Sequence of chain 3.C:
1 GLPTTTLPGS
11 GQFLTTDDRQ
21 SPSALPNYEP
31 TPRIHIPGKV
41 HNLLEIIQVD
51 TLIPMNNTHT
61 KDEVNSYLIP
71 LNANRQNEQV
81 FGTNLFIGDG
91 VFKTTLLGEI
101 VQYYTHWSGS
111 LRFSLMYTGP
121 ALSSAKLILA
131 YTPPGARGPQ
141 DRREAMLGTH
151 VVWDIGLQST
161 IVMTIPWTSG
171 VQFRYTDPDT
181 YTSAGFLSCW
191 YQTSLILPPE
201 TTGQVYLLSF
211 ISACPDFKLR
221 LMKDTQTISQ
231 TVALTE

Binding-site contacts:
Ligand atom O1 contacts residue TYR152 of chain 3.A at 4.0 Å.
Ligand atom C5 contacts residue PHE186 of chain 3.A at 3.7 Å (hydrophobic).
Ligand atom C31 contacts residue PRO174 of chain 3.A at 3.4 Å (hydrophobic).
Ligand atom O1 contacts residue ALA24 of chain 3.C at 3.6 Å.
Ligand atom C5C contacts residue ILE104 of chain 3.A at 4.0 Å (hydrophobic).
Ligand atom C4A contacts residue ASN198 of chain 3.A at 4.0 Å.
Ligand atom C5C contacts residue TYR128 of chain 3.A at 3.6 Å (hydrophobic).
Ligand atom C7C contacts residue TYR128 of chain 3.A at 3.7 Å (hydrophobic).
Ligand atom N3A contacts residue ASN219 of chain 3.A at 3.8 Å.
Ligand atom C1C contacts residue MET224 of chain 3.A at 3.4 Å (hydrophobic).
Ligand atom O1 contacts residue PHE186 of chain 3.A at 3.7 Å.
Ligand atom O1B contacts residue MET221 of chain 3.A at 3.7 Å.
Ligand atom C6C contacts residue VAL191 of chain 3.A at 3.5 Å (hydrophobic).
Ligand atom C3C contacts residue VAL188 of chain 3.A at 3.2 Å (hydrophobic).
Ligand atom C1B contacts residue MET221 of chain 3.A at 3.7 Å (hydrophobic).
Ligand atom C31 contacts residue ALA150 of chain 3.A at 3.8 Å (hydrophobic).
Ligand atom C2B contacts residue MET221 of chain 3.A at 3.6 Å (hydrophobic).
Ligand atom C31 contacts residue SER175 of chain 3.A at 3.6 Å.
Ligand atom C31 contacts residue VAL176 of chain 3.A at 3.3 Å (hydrophobic).
Ligand atom C2C contacts residue VAL188 of chain 3.A at 3.4 Å (hydrophobic).
Ligand atom N2 contacts residue PHE186 of chain 3.A at 3.9 Å.
Ligand atom CM2 contacts residue LEU116 of chain 3.A at 3.6 Å (hydrophobic).
Ligand atom C5 contacts residue TYR152 of chain 3.A at 3.8 Å (hydrophobic).
Ligand atom C4C contacts residue VAL188 of chain 3.A at 3.9 Å (hydrophobic).
Ligand atom C5B contacts residue TYR197 of chain 3.A at 3.7 Å (hydrophobic).
Ligand atom C5B contacts residue LEU106 of chain 3.A at 4.0 Å (hydrophobic).
Ligand atom C4A contacts residue ASN219 of chain 3.A at 3.9 Å.
Ligand atom C6B contacts residue TYR197 of chain 3.A at 3.5 Å (hydrophobic).
Ligand atom C3 contacts residue PHE186 of chain 3.A at 3.8 Å (hydrophobic).
Ligand atom C4A contacts residue ILE215 of chain 3.A at 3.9 Å (hydrophobic).
Ligand atom C4 contacts residue PHE186 of chain 3.A at 3.5 Å (hydrophobic).
Ligand atom C3 contacts residue PRO174 of chain 3.A at 3.8 Å (hydrophobic).
Ligand atom N2 contacts residue PRO174 of chain 3.A at 3.9 Å.
Ligand atom C4 contacts residue TYR152 of chain 3.A at 3.9 Å (hydrophobic).
Ligand atom C4 contacts residue MET224 of chain 3.A at 4.0 Å (hydrophobic).
Ligand atom C2C contacts residue TYR152 of chain 3.A at 4.0 Å (hydrophobic).
Ligand atom C5 contacts residue MET224 of chain 3.A at 4.0 Å (hydrophobic).
Ligand atom O1 contacts residue VAL188 of chain 3.A at 3.8 Å.
Ligand atom C5A contacts residue CYS199 of chain 3.A at 3.9 Å (hydrophobic).
Ligand atom N2 contacts residue ALA24 of chain 3.C at 3.3 Å.

A protein and the small-molecule ligand that binds it are described below.
Small molecule (SMILES): CC[C@H]1COC(c2ccc(OCCCCCCCc3cc(C)no3)cc2)=N1

Sequence of chain 3.A:
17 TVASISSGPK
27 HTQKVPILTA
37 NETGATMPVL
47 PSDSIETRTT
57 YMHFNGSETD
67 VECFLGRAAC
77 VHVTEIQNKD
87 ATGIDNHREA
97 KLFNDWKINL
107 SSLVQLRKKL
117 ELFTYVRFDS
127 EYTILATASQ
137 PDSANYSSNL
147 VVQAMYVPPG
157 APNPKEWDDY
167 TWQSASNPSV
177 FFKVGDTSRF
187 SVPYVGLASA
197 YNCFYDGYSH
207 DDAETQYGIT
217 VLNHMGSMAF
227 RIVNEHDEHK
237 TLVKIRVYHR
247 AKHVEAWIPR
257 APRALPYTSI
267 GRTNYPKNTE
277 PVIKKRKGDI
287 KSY